Binding-site contacts:
Ligand atom OXT contacts residue ARG368 of chain 1.B at 3.8 Å.
Ligand atom C contacts residue GLY370 of chain 1.B at 3.9 Å.
Ligand atom CE contacts residue MET365 of chain 1.B at 4.0 Å (hydrophobic).
Ligand atom CD contacts residue MET365 of chain 1.B at 4.2 Å (hydrophobic).
Ligand atom CE contacts residue THR391 of chain 1.B at 4.2 Å.
Ligand atom C contacts residue ARG368 of chain 1.B at 3.1 Å.
Ligand atom CD contacts residue SER392 of chain 1.B at 4.2 Å.
Ligand atom C contacts residue ALA372 of chain 1.B at 3.9 Å (hydrophobic).
Ligand atom NZ contacts residue SER392 of chain 1.B at 2.6 Å (h-bond).
Ligand atom O contacts residue SER472 of chain 1.B at 3.8 Å.
Ligand atom N contacts residue SER472 of chain 1.B at 3.2 Å (h-bond).
Ligand atom CB contacts residue ALA372 of chain 1.B at 4.2 Å (hydrophobic).
Ligand atom OXT contacts residue ILE371 of chain 1.B at 2.9 Å (h-bond).
Ligand atom CE contacts residue SER392 of chain 1.B at 2.8 Å.
Ligand atom NZ contacts residue GLU393 of chain 1.B at 3.6 Å.
Ligand atom C contacts residue VAL473 of chain 1.B at 4.0 Å (hydrophobic).
Ligand atom OXT contacts residue ALA372 of chain 1.B at 2.9 Å (h-bond).
Ligand atom C contacts residue ILE371 of chain 1.B at 3.9 Å (hydrophobic).
Ligand atom CD contacts residue ASP474 of chain 1.B at 3.8 Å.
Ligand atom N contacts residue VAL473 of chain 1.B at 2.8 Å (h-bond).
Ligand atom O contacts residue ARG368 of chain 1.B at 3.3 Å (salt-bridge).
Ligand atom C contacts residue PRO369 of chain 1.B at 4.0 Å (hydrophobic).
Ligand atom CD contacts residue VAL473 of chain 1.B at 3.8 Å (hydrophobic).
Ligand atom CE contacts residue GLU393 of chain 1.B at 3.5 Å.
Ligand atom CD contacts residue THR391 of chain 1.B at 4.2 Å.
Ligand atom CG contacts residue VAL473 of chain 1.B at 3.5 Å (hydrophobic).
Ligand atom O contacts residue VAL473 of chain 1.B at 2.9 Å (h-bond).
Ligand atom CB contacts residue VAL473 of chain 1.B at 3.4 Å (hydrophobic).
Ligand atom CA contacts residue MET365 of chain 1.B at 3.8 Å (hydrophobic).
Ligand atom OXT contacts residue GLY370 of chain 1.B at 3.4 Å (h-bond).
Ligand atom CA contacts residue ARG368 of chain 1.B at 3.0 Å.
Ligand atom CE contacts residue ASP474 of chain 1.B at 3.7 Å.
Ligand atom CG contacts residue MET365 of chain 1.B at 3.8 Å (hydrophobic).
Ligand atom O contacts residue GLY370 of chain 1.B at 3.9 Å.
Ligand atom N contacts residue ARG368 of chain 1.B at 2.9 Å (salt-bridge).
Ligand atom CA contacts residue VAL473 of chain 1.B at 3.5 Å (hydrophobic).
Ligand atom OXT contacts residue PRO369 of chain 1.B at 4.0 Å.
Ligand atom NZ contacts residue ASP474 of chain 1.B at 2.6 Å (salt-bridge).
Ligand atom N contacts residue MET365 of chain 1.B at 3.5 Å (h-bond).
Ligand atom O contacts residue PRO369 of chain 1.B at 3.6 Å.

The protein below binds the small molecule below.
Small molecule (SMILES): N[C@@H](CCCC[NH3+])C(=O)O

Sequence of chain 1.B:
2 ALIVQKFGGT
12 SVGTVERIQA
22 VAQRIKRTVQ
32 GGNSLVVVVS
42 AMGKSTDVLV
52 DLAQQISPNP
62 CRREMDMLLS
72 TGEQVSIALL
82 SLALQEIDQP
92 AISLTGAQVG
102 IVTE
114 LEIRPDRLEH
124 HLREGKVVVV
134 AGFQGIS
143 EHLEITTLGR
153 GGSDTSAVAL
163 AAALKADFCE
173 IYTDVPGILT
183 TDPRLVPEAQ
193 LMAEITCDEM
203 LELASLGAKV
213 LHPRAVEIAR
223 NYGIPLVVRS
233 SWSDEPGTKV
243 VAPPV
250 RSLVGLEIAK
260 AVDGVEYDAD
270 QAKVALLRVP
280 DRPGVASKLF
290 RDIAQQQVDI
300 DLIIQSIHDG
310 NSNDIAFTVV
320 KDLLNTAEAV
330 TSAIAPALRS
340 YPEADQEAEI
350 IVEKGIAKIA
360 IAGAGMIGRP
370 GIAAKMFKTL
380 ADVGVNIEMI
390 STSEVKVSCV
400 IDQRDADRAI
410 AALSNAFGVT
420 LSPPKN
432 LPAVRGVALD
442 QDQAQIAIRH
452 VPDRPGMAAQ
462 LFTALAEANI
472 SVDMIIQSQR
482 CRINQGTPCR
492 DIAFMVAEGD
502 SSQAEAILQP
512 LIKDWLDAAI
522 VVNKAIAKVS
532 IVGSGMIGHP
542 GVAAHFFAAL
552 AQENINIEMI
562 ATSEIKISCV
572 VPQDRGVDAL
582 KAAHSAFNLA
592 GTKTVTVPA